Sequence of chain 2.A:
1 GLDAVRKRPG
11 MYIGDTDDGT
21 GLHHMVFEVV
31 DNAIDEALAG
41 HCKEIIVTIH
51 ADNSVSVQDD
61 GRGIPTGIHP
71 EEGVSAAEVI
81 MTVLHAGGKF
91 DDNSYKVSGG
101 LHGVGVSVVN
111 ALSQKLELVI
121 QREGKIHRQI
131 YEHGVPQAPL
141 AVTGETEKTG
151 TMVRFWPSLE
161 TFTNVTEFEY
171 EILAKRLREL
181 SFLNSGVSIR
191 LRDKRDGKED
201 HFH

This small molecule binds to this protein.
Small molecule (SMILES): C#CCOC(=O)NCc1cc(-c2sc(-c3cccnc3)nc2N2CCCCC2)[nH]n1

Binding-site contacts:
Ligand atom C21 contacts residue ASN32 of chain 2.A at 3.6 Å.
Ligand atom C30 contacts residue MET81 of chain 2.A at 3.6 Å (hydrophobic).
Ligand atom C24 contacts residue PHE90 of chain 2.A at 3.0 Å (hydrophobic).
Ligand atom C23 contacts residue PHE90 of chain 2.A at 3.2 Å (hydrophobic).
Ligand atom C7 contacts residue ILE64 of chain 2.A at 3.6 Å (hydrophobic).
Ligand atom C20 contacts residue ASN32 of chain 2.A at 3.5 Å.
Ligand atom C29 contacts residue MET81 of chain 2.A at 3.4 Å (hydrophobic).
Ligand atom C20 contacts residue ASP35 of chain 2.A at 3.5 Å.
Ligand atom S12 contacts residue GLY63 of chain 2.A at 3.6 Å.
Ligand atom N8 contacts residue ASP59 of chain 2.A at 3.6 Å (salt-bridge).
Ligand atom C27 contacts residue GLY63 of chain 2.A at 3.2 Å.
Ligand atom C27 contacts residue ARG122 of chain 2.A at 3.3 Å.
Ligand atom C19 contacts residue GLY88 of chain 2.A at 3.2 Å.
Ligand atom C11 contacts residue ILE64 of chain 2.A at 3.8 Å (hydrophobic).
Ligand atom N8 contacts residue THR151 of chain 2.A at 3.7 Å.
Ligand atom N26 contacts residue ARG62 of chain 2.A at 3.5 Å (salt-bridge).
Ligand atom C27 contacts residue PRO65 of chain 2.A at 3.6 Å (hydrophobic).
Ligand atom C25 contacts residue ARG62 of chain 2.A at 3.5 Å.
Ligand atom S12 contacts residue GLU36 of chain 2.A at 3.3 Å.
Ligand atom C5 contacts residue ASP59 of chain 2.A at 3.7 Å.
Ligand atom N26 contacts residue ASP92 of chain 2.A at 3.4 Å (salt-bridge).
Ligand atom C31 contacts residue VAL29 of chain 2.A at 3.7 Å (hydrophobic).
Ligand atom N8 contacts residue GLU36 of chain 2.A at 3.5 Å.
Ligand atom O1 contacts residue ASN32 of chain 2.A at 3.1 Å (h-bond).
Ligand atom N9 contacts residue ASP59 of chain 2.A at 2.7 Å (salt-bridge).
Ligand atom C4 contacts residue VAL29 of chain 2.A at 3.8 Å (hydrophobic).
Ligand atom C7 contacts residue GLU36 of chain 2.A at 3.7 Å.
Ligand atom O28 contacts residue ILE64 of chain 2.A at 3.7 Å.
Ligand atom S12 contacts residue ILE64 of chain 2.A at 3.8 Å.
Ligand atom N26 contacts residue ARG122 of chain 2.A at 2.9 Å (salt-bridge).
Ligand atom C4 contacts residue ALA33 of chain 2.A at 3.5 Å (hydrophobic).
Ligand atom C11 contacts residue GLU36 of chain 2.A at 3.5 Å.
Ligand atom C27 contacts residue ARG62 of chain 2.A at 3.5 Å.
Ligand atom C23 contacts residue ARG62 of chain 2.A at 3.6 Å.
Ligand atom C22 contacts residue PRO65 of chain 2.A at 3.5 Å (hydrophobic).
Ligand atom C2 contacts residue ILE64 of chain 2.A at 3.7 Å (hydrophobic).
Ligand atom C4 contacts residue ASN32 of chain 2.A at 3.5 Å.
Ligand atom C24 contacts residue ARG62 of chain 2.A at 3.7 Å.
Ligand atom C13 contacts residue GLU36 of chain 2.A at 3.5 Å.
Ligand atom C25 contacts residue ASP92 of chain 2.A at 3.2 Å.